Binding-site contacts:
Ligand atom CA contacts residue TYR308 of chain 1.A at 3.5 Å (hydrophobic).
Ligand atom C1 contacts residue ASP310 of chain 1.A at 3.3 Å.
Ligand atom N contacts residue TYR142 of chain 1.A at 3.4 Å.
Ligand atom C1 contacts residue TYR142 of chain 1.A at 3.3 Å (hydrophobic).
Ligand atom C contacts residue HIS162 of chain 1.A at 4.0 Å.
Ligand atom C1 contacts residue ALA144 of chain 1.A at 3.9 Å (hydrophobic).
Ligand atom C8 contacts residue TRP396 of chain 1.A at 3.9 Å (hydrophobic).
Ligand atom OXT contacts residue FAD1 of chain 1.C at 3.5 Å (h-bond).
Ligand atom C8 contacts residue HIS162 of chain 1.A at 3.8 Å.
Ligand atom C10 contacts residue GLY395 of chain 1.A at 4.2 Å.
Ligand atom C7 contacts residue LEU264 of chain 1.A at 4.1 Å (hydrophobic).
Ligand atom C4 contacts residue HIS162 of chain 1.A at 3.3 Å.
Ligand atom C5 contacts residue HIS162 of chain 1.A at 3.7 Å.
Ligand atom N contacts residue ARG63 of chain 1.A at 3.8 Å.
Ligand atom O contacts residue FAD1 of chain 1.C at 3.1 Å (h-bond).
Ligand atom OXT contacts residue TYR308 of chain 1.A at 2.3 Å (h-bond).
Ligand atom C contacts residue ARG63 of chain 1.A at 2.9 Å.
Ligand atom C9 contacts residue GLY395 of chain 1.A at 4.2 Å.
Ligand atom C3 contacts residue TYR142 of chain 1.A at 4.1 Å (hydrophobic).
Ligand atom C contacts residue FAD1 of chain 1.C at 3.6 Å.
Ligand atom C2 contacts residue TYR142 of chain 1.A at 3.9 Å (hydrophobic).
Ligand atom N contacts residue TYR308 of chain 1.A at 2.9 Å (h-bond).
Ligand atom C10 contacts residue TYR308 of chain 1.A at 3.9 Å (hydrophobic).
Ligand atom C3 contacts residue HIS162 of chain 1.A at 3.7 Å.
Ligand atom OXT contacts residue ARG63 of chain 1.A at 3.2 Å (salt-bridge).
Ligand atom N contacts residue HIS162 of chain 1.A at 2.9 Å (h-bond).
Ligand atom O contacts residue TRP396 of chain 1.A at 4.1 Å.
Ligand atom CA contacts residue ARG63 of chain 1.A at 3.6 Å.
Ligand atom C10 contacts residue HIS162 of chain 1.A at 3.5 Å.
Ligand atom N1 contacts residue HIS162 of chain 1.A at 3.9 Å.
Ligand atom C5 contacts residue VAL362 of chain 1.A at 4.2 Å (hydrophobic).
Ligand atom C8 contacts residue GLY395 of chain 1.A at 3.6 Å.
Ligand atom CA contacts residue HIS162 of chain 1.A at 2.8 Å.
Ligand atom C4 contacts residue VAL362 of chain 1.A at 3.9 Å (hydrophobic).
Ligand atom O contacts residue ARG63 of chain 1.A at 2.6 Å (salt-bridge).
Ligand atom C3 contacts residue VAL362 of chain 1.A at 4.1 Å (hydrophobic).
Ligand atom C9 contacts residue VAL362 of chain 1.A at 4.2 Å (hydrophobic).
Ligand atom C contacts residue TYR308 of chain 1.A at 3.2 Å (hydrophobic).
Ligand atom C9 contacts residue HIS162 of chain 1.A at 3.2 Å.
Ligand atom C7 contacts residue ALA144 of chain 1.A at 3.9 Å (hydrophobic).

A small-molecule ligand and the protein it binds are described below.
Small molecule (SMILES): Cc1ccc2[nH]cc(C[C@H](N)C(=O)O)c2c1

Sequence of chain 1.A:
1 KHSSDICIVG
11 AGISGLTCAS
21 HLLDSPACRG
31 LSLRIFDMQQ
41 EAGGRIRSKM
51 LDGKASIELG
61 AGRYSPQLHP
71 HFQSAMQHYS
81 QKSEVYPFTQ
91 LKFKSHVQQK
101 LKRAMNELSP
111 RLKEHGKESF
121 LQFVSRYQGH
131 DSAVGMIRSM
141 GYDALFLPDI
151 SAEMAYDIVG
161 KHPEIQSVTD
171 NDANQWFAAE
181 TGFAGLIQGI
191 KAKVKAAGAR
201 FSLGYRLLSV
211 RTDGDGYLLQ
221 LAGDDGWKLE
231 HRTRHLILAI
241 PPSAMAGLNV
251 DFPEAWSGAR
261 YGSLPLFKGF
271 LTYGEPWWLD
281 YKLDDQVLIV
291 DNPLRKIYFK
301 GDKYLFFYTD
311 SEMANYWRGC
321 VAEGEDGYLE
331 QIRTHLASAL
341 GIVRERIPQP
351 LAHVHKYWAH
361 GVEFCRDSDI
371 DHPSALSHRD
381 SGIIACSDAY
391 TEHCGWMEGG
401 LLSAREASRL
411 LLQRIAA